The small molecule below binds the protein below.
Small molecule (SMILES): C[C@@H]1CCCC[C@H](O)[C@@H]2CC[C@H]2CN2C[C@@]3(CCCc4cc(Cl)ccc43)COc3ccc(cc32)C(=O)NS1(=O)=O

Sequence of chain 1.A:
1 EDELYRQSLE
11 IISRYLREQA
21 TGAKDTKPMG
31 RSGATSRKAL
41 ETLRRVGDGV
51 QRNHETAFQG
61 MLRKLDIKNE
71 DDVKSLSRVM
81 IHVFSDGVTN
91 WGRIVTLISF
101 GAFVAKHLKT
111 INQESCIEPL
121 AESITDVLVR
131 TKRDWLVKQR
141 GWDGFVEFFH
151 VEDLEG

Binding-site contacts:
Ligand atom O2 contacts residue ARG93 of chain 1.A at 3.8 Å.
Ligand atom C14 contacts residue VAL83 of chain 1.A at 3.8 Å (hydrophobic).
Ligand atom N1 contacts residue VAL83 of chain 1.A at 3.7 Å.
Ligand atom C4 contacts residue THR96 of chain 1.A at 3.7 Å.
Ligand atom C18 contacts residue MET80 of chain 1.A at 3.6 Å (hydrophobic).
Ligand atom C17 contacts residue PHE100 of chain 1.A at 3.7 Å (hydrophobic).
Ligand atom O5 contacts residue THR96 of chain 1.A at 3.4 Å (h-bond).
Ligand atom C16 contacts residue PHE100 of chain 1.A at 3.7 Å (hydrophobic).
Ligand atom C23 contacts residue PHE58 of chain 1.A at 3.7 Å (hydrophobic).
Ligand atom O4 contacts residue ARG93 of chain 1.A at 3.6 Å.
Ligand atom C4 contacts residue ARG93 of chain 1.A at 3.6 Å.
Ligand atom C30 contacts residue HIS54 of chain 1.A at 3.5 Å.
Ligand atom C24 contacts residue PHE100 of chain 1.A at 3.8 Å (hydrophobic).
Ligand atom C17 contacts residue MET80 of chain 1.A at 3.7 Å (hydrophobic).
Ligand atom CL1 contacts residue LEU120 of chain 1.A at 3.4 Å.
Ligand atom C3 contacts residue ARG93 of chain 1.A at 3.6 Å.
Ligand atom C3 contacts residue LEU97 of chain 1.A at 3.6 Å (hydrophobic).
Ligand atom C5 contacts residue THR96 of chain 1.A at 3.5 Å.
Ligand atom C11 contacts residue PHE100 of chain 1.A at 3.6 Å (hydrophobic).
Ligand atom C15 contacts residue PHE100 of chain 1.A at 3.7 Å (hydrophobic).
Ligand atom C11 contacts residue MET80 of chain 1.A at 3.7 Å (hydrophobic).
Ligand atom C18 contacts residue PHE100 of chain 1.A at 3.6 Å (hydrophobic).
Ligand atom C29 contacts residue HIS54 of chain 1.A at 3.7 Å.
Ligand atom CL1 contacts residue GLY101 of chain 1.A at 3.8 Å.
Ligand atom C12 contacts residue VAL79 of chain 1.A at 3.7 Å (hydrophobic).
Ligand atom C16 contacts residue MET80 of chain 1.A at 3.8 Å (hydrophobic).
Ligand atom C10 contacts residue MET80 of chain 1.A at 3.8 Å (hydrophobic).
Ligand atom C16 contacts residue GLY101 of chain 1.A at 3.8 Å.
Ligand atom C6 contacts residue THR96 of chain 1.A at 3.7 Å.
Ligand atom C1 contacts residue VAL83 of chain 1.A at 3.7 Å (hydrophobic).
Ligand atom O1 contacts residue PHE84 of chain 1.A at 3.8 Å.
Ligand atom C10 contacts residue PHE100 of chain 1.A at 3.6 Å (hydrophobic).
Ligand atom O1 contacts residue LEU97 of chain 1.A at 3.6 Å.
Ligand atom O3 contacts residue ALA57 of chain 1.A at 3.6 Å.
Ligand atom C15 contacts residue LEU97 of chain 1.A at 3.6 Å (hydrophobic).
Ligand atom N2 contacts residue THR96 of chain 1.A at 3.5 Å (h-bond).
Ligand atom C23 contacts residue ALA57 of chain 1.A at 3.6 Å (hydrophobic).
Ligand atom C19 contacts residue ARG93 of chain 1.A at 3.7 Å.
Ligand atom C13 contacts residue VAL79 of chain 1.A at 3.6 Å (hydrophobic).
Ligand atom C16 contacts residue LEU97 of chain 1.A at 3.3 Å (hydrophobic).